The protein below binds the small molecule below.
Small molecule (SMILES): CC(C)C[C@H](NC(=O)c1ccccc1)C(=O)O

Binding-site contacts:
Ligand atom C7 contacts residue LEU120 of chain 1.K at 3.9 Å (hydrophobic).
Ligand atom CD2 contacts residue SER64 of chain 1.K at 4.0 Å.
Ligand atom C4 contacts residue PHE137 of chain 1.K at 4.0 Å (hydrophobic).
Ligand atom C1 contacts residue LEU120 of chain 1.K at 3.9 Å (hydrophobic).
Ligand atom C2 contacts residue GLY121 of chain 1.K at 3.9 Å.
Ligand atom C3 contacts residue PHE135 of chain 1.E at 3.9 Å (hydrophobic).
Ligand atom CA contacts residue LEU120 of chain 1.K at 3.5 Å (hydrophobic).
Ligand atom CG contacts residue LEU120 of chain 1.K at 3.6 Å (hydrophobic).
Ligand atom C7 contacts residue LEU1 of chain 1.OA at 1.3 Å (hydrophobic).
Ligand atom C3 contacts residue GLY121 of chain 1.K at 4.1 Å.
Ligand atom O contacts residue ILE65 of chain 1.K at 3.8 Å.
Ligand atom C5 contacts residue PHE135 of chain 1.E at 4.3 Å (hydrophobic).
Ligand atom C contacts residue LEU120 of chain 1.K at 3.8 Å (hydrophobic).
Ligand atom O1 contacts residue ILE65 of chain 1.K at 3.1 Å (h-bond).
Ligand atom C3 contacts residue PHE137 of chain 1.K at 3.9 Å (hydrophobic).
Ligand atom C7 contacts residue GLY63 of chain 1.K at 3.7 Å.
Ligand atom N contacts residue LEU1 of chain 1.OA at 3.6 Å (h-bond).
Ligand atom C2 contacts residue PHE135 of chain 1.E at 4.1 Å (hydrophobic).
Ligand atom C4 contacts residue PHE135 of chain 1.E at 4.0 Å (hydrophobic).
Ligand atom CB contacts residue GLY63 of chain 1.K at 3.7 Å.
Ligand atom CA contacts residue LEU1 of chain 1.OA at 2.4 Å (hydrophobic).
Ligand atom CD2 contacts residue GLY63 of chain 1.K at 4.2 Å.
Ligand atom O contacts residue LEU1 of chain 1.OA at 2.2 Å (h-bond).
Ligand atom C3 contacts residue LEU120 of chain 1.K at 4.3 Å (hydrophobic).
Ligand atom C6 contacts residue ILE65 of chain 1.K at 3.8 Å (hydrophobic).
Ligand atom C7 contacts residue ILE65 of chain 1.K at 3.8 Å (hydrophobic).
Ligand atom N contacts residue ILE65 of chain 1.K at 4.0 Å.
Ligand atom CA contacts residue ILE65 of chain 1.K at 4.0 Å (hydrophobic).
Ligand atom CA contacts residue GLY63 of chain 1.K at 3.5 Å.
Ligand atom O contacts residue PRO119 of chain 1.K at 3.1 Å.
Ligand atom O contacts residue LEU120 of chain 1.K at 2.9 Å (h-bond).
Ligand atom C5 contacts residue ILE140 of chain 1.K at 3.8 Å (hydrophobic).
Ligand atom C2 contacts residue LEU120 of chain 1.K at 3.4 Å (hydrophobic).
Ligand atom CB contacts residue LEU1 of chain 1.OA at 3.0 Å (hydrophobic).
Ligand atom N contacts residue LEU120 of chain 1.K at 2.8 Å (h-bond).
Ligand atom CB contacts residue LEU120 of chain 1.K at 3.5 Å (hydrophobic).
Ligand atom C contacts residue ILE65 of chain 1.K at 3.6 Å (hydrophobic).
Ligand atom C7 contacts residue PRO119 of chain 1.K at 4.3 Å (hydrophobic).
Ligand atom C1 contacts residue ILE65 of chain 1.K at 4.0 Å (hydrophobic).
Ligand atom O1 contacts residue SER64 of chain 1.K at 3.9 Å.

Sequence of chain 1.E:
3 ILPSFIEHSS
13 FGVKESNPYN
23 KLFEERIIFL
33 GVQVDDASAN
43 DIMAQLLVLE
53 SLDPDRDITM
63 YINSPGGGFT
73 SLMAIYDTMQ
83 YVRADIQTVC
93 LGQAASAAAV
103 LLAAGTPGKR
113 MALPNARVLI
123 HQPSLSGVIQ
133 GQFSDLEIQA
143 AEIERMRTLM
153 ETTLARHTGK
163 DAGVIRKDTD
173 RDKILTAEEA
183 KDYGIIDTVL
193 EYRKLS

Sequence of chain 1.K:
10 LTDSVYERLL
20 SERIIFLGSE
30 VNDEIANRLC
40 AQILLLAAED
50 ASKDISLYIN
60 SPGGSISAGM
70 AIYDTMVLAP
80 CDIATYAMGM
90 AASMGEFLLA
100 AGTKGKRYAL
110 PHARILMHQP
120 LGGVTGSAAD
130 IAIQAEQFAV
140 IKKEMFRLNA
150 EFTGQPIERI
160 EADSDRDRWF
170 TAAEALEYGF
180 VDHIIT